A small-molecule ligand and the protein it binds are described below.
Small molecule (SMILES): CC(=O)N[C@H]1[C@H](O[C@H]2[C@H](O[C@@H]3O[C@@H](C)[C@@H](O)[C@@H](O)[C@@H]3O)[C@@H](NC(C)=O)CO[C@@H]2CO)O[C@H](CO)[C@@H](O)[C@@H]1O

Binding-site contacts:
Ligand atom C6 contacts residue GLY26 of chain 2.A at 3.6 Å.
Ligand atom C3 contacts residue ASN18 of chain 2.A at 3.8 Å.
Ligand atom O5 contacts residue ASN18 of chain 2.A at 2.3 Å (h-bond).
Ligand atom O3 contacts residue PHE24 of chain 2.A at 3.9 Å.
Ligand atom C4 contacts residue GLY26 of chain 2.A at 4.1 Å.
Ligand atom O4 contacts residue LEU25 of chain 2.A at 3.7 Å.
Ligand atom O6 contacts residue THR23 of chain 2.A at 4.2 Å.
Ligand atom C5 contacts residue LEU25 of chain 2.A at 4.2 Å (hydrophobic).
Ligand atom C3 contacts residue LEU25 of chain 2.A at 4.1 Å (hydrophobic).
Ligand atom O5 contacts residue LEU25 of chain 2.A at 3.2 Å.
Ligand atom C7 contacts residue SER101 of chain 2.A at 3.8 Å.
Ligand atom O7 contacts residue LEU25 of chain 2.A at 3.8 Å.
Ligand atom C1 contacts residue GLY26 of chain 2.A at 3.7 Å.
Ligand atom C4 contacts residue ASN18 of chain 2.A at 4.2 Å.
Ligand atom C8 contacts residue LEU25 of chain 2.A at 3.9 Å (hydrophobic).
Ligand atom C5 contacts residue ASN18 of chain 2.A at 3.7 Å.
Ligand atom C5 contacts residue GLY26 of chain 2.A at 3.7 Å.
Ligand atom C3 contacts residue PHE24 of chain 2.A at 3.1 Å (hydrophobic).
Ligand atom C2 contacts residue PHE24 of chain 2.A at 3.2 Å (hydrophobic).
Ligand atom O5 contacts residue PHE24 of chain 2.A at 4.0 Å.
Ligand atom C8 contacts residue SER101 of chain 2.A at 4.1 Å.
Ligand atom N2 contacts residue LEU25 of chain 2.A at 4.1 Å.
Ligand atom C7 contacts residue LEU25 of chain 2.A at 3.7 Å (hydrophobic).
Ligand atom O7 contacts residue ASN18 of chain 2.A at 3.1 Å (h-bond).
Ligand atom C8 contacts residue SER100 of chain 2.A at 4.1 Å.
Ligand atom C2 contacts residue ASN18 of chain 2.A at 2.4 Å.
Ligand atom C7 contacts residue PHE24 of chain 2.A at 4.0 Å (hydrophobic).
Ligand atom C1 contacts residue PHE24 of chain 2.A at 3.7 Å (hydrophobic).
Ligand atom C1 contacts residue PHE24 of chain 2.A at 3.2 Å (hydrophobic).
Ligand atom C1 contacts residue LEU25 of chain 2.A at 3.9 Å (hydrophobic).
Ligand atom C1 contacts residue ASN18 of chain 2.A at 1.4 Å.
Ligand atom O7 contacts residue SER101 of chain 2.A at 2.7 Å (h-bond).
Ligand atom C6 contacts residue SER101 of chain 2.A at 4.0 Å.
Ligand atom N2 contacts residue PHE24 of chain 2.A at 2.8 Å (h-bond).
Ligand atom C5 contacts residue THR23 of chain 2.A at 4.1 Å.
Ligand atom N2 contacts residue ASN18 of chain 2.A at 2.8 Å (h-bond).
Ligand atom C2 contacts residue GLY26 of chain 2.A at 3.9 Å.
Ligand atom C7 contacts residue ASN18 of chain 2.A at 3.2 Å.
Ligand atom O4 contacts residue GLY26 of chain 2.A at 3.4 Å.
Ligand atom O5 contacts residue GLY26 of chain 2.A at 2.8 Å (h-bond).

Sequence of chain 2.A:
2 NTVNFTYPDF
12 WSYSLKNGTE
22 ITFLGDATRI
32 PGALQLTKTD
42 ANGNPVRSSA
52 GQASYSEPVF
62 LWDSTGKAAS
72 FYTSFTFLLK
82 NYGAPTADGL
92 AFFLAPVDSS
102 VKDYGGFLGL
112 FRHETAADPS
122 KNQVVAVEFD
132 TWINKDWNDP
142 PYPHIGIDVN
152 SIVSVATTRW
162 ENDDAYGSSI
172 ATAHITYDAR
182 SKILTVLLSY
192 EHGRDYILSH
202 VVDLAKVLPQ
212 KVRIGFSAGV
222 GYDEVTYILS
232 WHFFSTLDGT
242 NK